Sequence of chain 1.M:
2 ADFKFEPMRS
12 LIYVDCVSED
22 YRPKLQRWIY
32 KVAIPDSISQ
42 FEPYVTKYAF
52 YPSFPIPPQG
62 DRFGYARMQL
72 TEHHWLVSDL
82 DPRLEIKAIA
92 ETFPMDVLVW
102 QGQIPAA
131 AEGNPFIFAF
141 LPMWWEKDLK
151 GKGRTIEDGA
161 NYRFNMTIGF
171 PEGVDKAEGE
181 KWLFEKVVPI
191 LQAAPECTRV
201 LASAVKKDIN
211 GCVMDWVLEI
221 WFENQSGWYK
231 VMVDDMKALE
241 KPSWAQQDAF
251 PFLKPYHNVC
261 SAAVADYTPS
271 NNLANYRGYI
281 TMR

Sequence of chain 1.A:
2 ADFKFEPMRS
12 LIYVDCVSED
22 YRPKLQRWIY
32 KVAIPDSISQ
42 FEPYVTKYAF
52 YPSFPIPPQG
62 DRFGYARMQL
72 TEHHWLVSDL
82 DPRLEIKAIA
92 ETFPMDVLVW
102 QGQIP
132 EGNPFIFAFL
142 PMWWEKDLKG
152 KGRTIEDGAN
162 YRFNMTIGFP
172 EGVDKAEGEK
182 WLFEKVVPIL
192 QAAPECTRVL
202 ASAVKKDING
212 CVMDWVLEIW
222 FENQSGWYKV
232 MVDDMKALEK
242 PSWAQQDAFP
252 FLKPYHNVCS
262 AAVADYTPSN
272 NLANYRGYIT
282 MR

Binding-site contacts:
Ligand atom C4 contacts residue PRO95 of chain 1.M at 4.1 Å (hydrophobic).
Ligand atom C9 contacts residue GLU157 of chain 1.A at 4.2 Å.
Ligand atom C5 contacts residue PRO95 of chain 1.M at 3.9 Å (hydrophobic).
Ligand atom C6 contacts residue ASP97 of chain 1.M at 4.4 Å.
Ligand atom C15 contacts residue PRO95 of chain 1.M at 3.9 Å (hydrophobic).
Ligand atom C14 contacts residue EPE1 of chain 1.TB at 3.8 Å.
Ligand atom C19 contacts residue GLU157 of chain 1.A at 4.2 Å.
Ligand atom C16 contacts residue TRP101 of chain 1.M at 4.0 Å (hydrophobic).
Ligand atom C16 contacts residue PRO95 of chain 1.M at 4.3 Å (hydrophobic).
Ligand atom C16 contacts residue EPE1 of chain 1.TB at 3.5 Å.
Ligand atom C15 contacts residue EPE1 of chain 1.TB at 4.0 Å.
Ligand atom O24 contacts residue TRP29 of chain 1.M at 3.4 Å.
Ligand atom O24 contacts residue TRP101 of chain 1.M at 4.4 Å.
Ligand atom O13 contacts residue GLU157 of chain 1.A at 4.3 Å.
Ligand atom O24 contacts residue LYS25 of chain 1.M at 4.0 Å.
Ligand atom C10 contacts residue GLU157 of chain 1.A at 3.3 Å.
Ligand atom C11 contacts residue PRO95 of chain 1.M at 4.0 Å (hydrophobic).
Ligand atom C17 contacts residue TRP29 of chain 1.M at 4.1 Å (hydrophobic).
Ligand atom C18 contacts residue EPE1 of chain 1.TB at 3.8 Å.
Ligand atom C19 contacts residue PRO95 of chain 1.M at 3.7 Å (hydrophobic).
Ligand atom C18 contacts residue PRO95 of chain 1.M at 4.1 Å (hydrophobic).
Ligand atom C11 contacts residue EPE1 of chain 1.TB at 4.4 Å.
Ligand atom O23 contacts residue VAL33 of chain 1.M at 3.2 Å.
Ligand atom O12 contacts residue ASP97 of chain 1.M at 4.4 Å.
Ligand atom O27 contacts residue EPE1 of chain 1.TB at 3.4 Å.
Ligand atom C18 contacts residue TRP29 of chain 1.M at 4.0 Å (hydrophobic).
Ligand atom C14 contacts residue PRO95 of chain 1.M at 3.6 Å (hydrophobic).
Ligand atom O29 contacts residue ASP97 of chain 1.M at 4.2 Å.
Ligand atom C17 contacts residue EPE1 of chain 1.TB at 4.0 Å.
Ligand atom O23 contacts residue EPE1 of chain 1.TB at 4.4 Å.
Ligand atom O24 contacts residue EPE1 of chain 1.TB at 3.5 Å (h-bond).
Ligand atom O27 contacts residue GLU157 of chain 1.A at 2.5 Å (salt-bridge).
Ligand atom O12 contacts residue PRO95 of chain 1.M at 3.3 Å.
Ligand atom C18 contacts residue SO41 of chain 1.NB at 4.2 Å.
Ligand atom O24 contacts residue ARG28 of chain 1.M at 4.1 Å.
Ligand atom C19 contacts residue EPE1 of chain 1.TB at 3.7 Å.
Ligand atom C19 contacts residue THR93 of chain 1.M at 4.3 Å.
Ligand atom O23 contacts residue SO41 of chain 1.NB at 3.7 Å.
Ligand atom O23 contacts residue TRP29 of chain 1.M at 3.6 Å.
Ligand atom C5 contacts residue ASP97 of chain 1.M at 3.6 Å.

This protein binds this small molecule.
Small molecule (SMILES): O=C1c2c(O)cc(O)cc2O[C@H](c2ccc(O)c(O)c2)[C@H]1O